A small-molecule ligand and the protein it binds are described below.
Small molecule (SMILES): CC(=O)N[C@@H]1[C@@H](O)[C@H](O)[C@@H](CO)O[C@H]1O

Sequence of chain 1.A:
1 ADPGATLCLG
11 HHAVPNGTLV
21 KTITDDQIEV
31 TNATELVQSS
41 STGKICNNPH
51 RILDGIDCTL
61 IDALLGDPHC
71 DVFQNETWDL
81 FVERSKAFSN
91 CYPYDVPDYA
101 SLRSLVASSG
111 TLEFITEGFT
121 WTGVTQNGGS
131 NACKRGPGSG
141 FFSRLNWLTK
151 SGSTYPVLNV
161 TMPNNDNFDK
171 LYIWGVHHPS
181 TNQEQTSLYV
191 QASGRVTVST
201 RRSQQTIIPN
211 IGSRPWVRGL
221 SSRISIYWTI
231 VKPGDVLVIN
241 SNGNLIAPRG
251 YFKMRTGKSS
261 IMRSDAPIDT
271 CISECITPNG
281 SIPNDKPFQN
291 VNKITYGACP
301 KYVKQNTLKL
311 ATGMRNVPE

Binding-site contacts:
Ligand atom C7 contacts residue ASN279 of chain 1.A at 3.1 Å.
Ligand atom C1 contacts residue ASN279 of chain 1.A at 1.4 Å.
Ligand atom C5 contacts residue ASN279 of chain 1.A at 3.7 Å.
Ligand atom C7 contacts residue VAL291 of chain 1.A at 4.3 Å (hydrophobic).
Ligand atom C4 contacts residue ASN279 of chain 1.A at 4.2 Å.
Ligand atom C1 contacts residue ASN292 of chain 1.A at 4.2 Å.
Ligand atom O5 contacts residue ASN279 of chain 1.A at 2.4 Å (h-bond).
Ligand atom C2 contacts residue ASN279 of chain 1.A at 2.4 Å.
Ligand atom C2 contacts residue VAL291 of chain 1.A at 4.1 Å (hydrophobic).
Ligand atom C8 contacts residue SER39 of chain 1.A at 3.8 Å.
Ligand atom N2 contacts residue VAL291 of chain 1.A at 3.6 Å.
Ligand atom C5 contacts residue ASN292 of chain 1.A at 4.2 Å.
Ligand atom C3 contacts residue VAL291 of chain 1.A at 4.4 Å (hydrophobic).
Ligand atom C1 contacts residue VAL291 of chain 1.A at 3.7 Å (hydrophobic).
Ligand atom N2 contacts residue ASN279 of chain 1.A at 2.9 Å (h-bond).
Ligand atom O5 contacts residue ASN292 of chain 1.A at 4.0 Å.
Ligand atom C8 contacts residue ASN279 of chain 1.A at 4.3 Å.
Ligand atom C3 contacts residue ASN279 of chain 1.A at 3.8 Å.
Ligand atom O7 contacts residue ASN279 of chain 1.A at 2.9 Å (h-bond).
Ligand atom C8 contacts residue VAL291 of chain 1.A at 4.0 Å (hydrophobic).